Sequence of chain 32.E:
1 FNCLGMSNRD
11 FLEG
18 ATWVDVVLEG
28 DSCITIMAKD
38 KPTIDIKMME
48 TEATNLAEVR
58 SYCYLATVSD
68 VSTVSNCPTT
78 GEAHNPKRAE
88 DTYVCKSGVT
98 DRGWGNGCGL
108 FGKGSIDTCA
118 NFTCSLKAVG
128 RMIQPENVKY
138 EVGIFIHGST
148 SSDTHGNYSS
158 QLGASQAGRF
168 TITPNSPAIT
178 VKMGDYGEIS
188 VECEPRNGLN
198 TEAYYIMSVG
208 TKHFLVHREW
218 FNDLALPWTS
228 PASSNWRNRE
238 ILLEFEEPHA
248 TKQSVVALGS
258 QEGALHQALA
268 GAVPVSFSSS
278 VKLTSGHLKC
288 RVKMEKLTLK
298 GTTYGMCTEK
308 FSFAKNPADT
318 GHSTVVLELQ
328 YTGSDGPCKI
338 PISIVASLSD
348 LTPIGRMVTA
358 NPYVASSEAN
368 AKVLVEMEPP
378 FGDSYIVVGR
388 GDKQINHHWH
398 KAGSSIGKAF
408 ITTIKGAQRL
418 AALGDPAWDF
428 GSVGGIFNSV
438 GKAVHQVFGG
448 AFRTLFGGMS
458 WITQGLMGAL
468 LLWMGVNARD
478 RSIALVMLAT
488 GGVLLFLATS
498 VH

This protein binds this small molecule.
Small molecule (SMILES): CC(=O)N[C@@H]1[C@@H](O)[C@H](O)[C@@H](CO)O[C@H]1O

Binding-site contacts:
Ligand atom O6 contacts residue THR89 of chain 32.E at 3.8 Å.
Ligand atom C8 contacts residue ASP67 of chain 32.E at 4.0 Å.
Ligand atom C5 contacts residue ASN118 of chain 32.E at 3.6 Å.
Ligand atom C4 contacts residue ASN118 of chain 32.E at 4.2 Å.
Ligand atom O7 contacts residue ASN118 of chain 32.E at 3.4 Å (h-bond).
Ligand atom C7 contacts residue TYR90 of chain 32.E at 4.2 Å (hydrophobic).
Ligand atom O5 contacts residue THR120 of chain 32.E at 3.7 Å.
Ligand atom O7 contacts residue ASP67 of chain 32.E at 4.3 Å.
Ligand atom C1 contacts residue SER66 of chain 32.E at 4.4 Å.
Ligand atom C7 contacts residue ASP67 of chain 32.E at 4.3 Å.
Ligand atom O6 contacts residue THR120 of chain 32.E at 3.5 Å (h-bond).
Ligand atom C2 contacts residue ASN118 of chain 32.E at 2.5 Å.
Ligand atom C6 contacts residue THR120 of chain 32.E at 4.0 Å.
Ligand atom C5 contacts residue THR120 of chain 32.E at 4.5 Å.
Ligand atom C7 contacts residue ASN118 of chain 32.E at 3.3 Å.
Ligand atom O5 contacts residue ASN118 of chain 32.E at 2.4 Å (h-bond).
Ligand atom O7 contacts residue SER66 of chain 32.E at 3.6 Å.
Ligand atom C1 contacts residue ASN118 of chain 32.E at 1.4 Å.
Ligand atom O6 contacts residue ASN118 of chain 32.E at 4.1 Å.
Ligand atom C8 contacts residue TYR90 of chain 32.E at 3.6 Å (hydrophobic).
Ligand atom N2 contacts residue ASN118 of chain 32.E at 2.9 Å (h-bond).
Ligand atom N2 contacts residue TYR90 of chain 32.E at 4.2 Å.
Ligand atom O5 contacts residue SER66 of chain 32.E at 4.3 Å.
Ligand atom C3 contacts residue ASN118 of chain 32.E at 3.8 Å.
Ligand atom C8 contacts residue ASN118 of chain 32.E at 4.3 Å.
Ligand atom O6 contacts residue PHE119 of chain 32.E at 3.2 Å (h-bond).